Sequence of chain 15.A:
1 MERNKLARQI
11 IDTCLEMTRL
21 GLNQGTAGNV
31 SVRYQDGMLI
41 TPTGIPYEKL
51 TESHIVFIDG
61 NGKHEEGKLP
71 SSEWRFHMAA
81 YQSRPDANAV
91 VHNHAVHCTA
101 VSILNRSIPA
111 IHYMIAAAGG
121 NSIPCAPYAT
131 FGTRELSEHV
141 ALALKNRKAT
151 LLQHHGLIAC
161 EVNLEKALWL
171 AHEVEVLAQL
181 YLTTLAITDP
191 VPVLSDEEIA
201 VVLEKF

Binding-site contacts:
Ligand atom C1 contacts residue HIS94 of chain 15.A at 3.9 Å.
Ligand atom C1 contacts residue ZN1 of chain 15.B at 2.8 Å.
Ligand atom O4P contacts residue ASN29 of chain 15.A at 2.9 Å (h-bond).
Ligand atom O1 contacts residue ASN29 of chain 15.A at 3.6 Å.
Ligand atom O2P contacts residue SER72 of chain 15.A at 2.9 Å (h-bond).
Ligand atom P contacts residue ASN29 of chain 15.A at 3.9 Å.
Ligand atom N2 contacts residue GLU73 of chain 15.A at 3.1 Å (salt-bridge).
Ligand atom O1 contacts residue ALA27 of chain 15.A at 3.8 Å.
Ligand atom C2 contacts residue ASN29 of chain 15.A at 3.5 Å.
Ligand atom O1 contacts residue HIS92 of chain 15.A at 3.2 Å (h-bond).
Ligand atom N2 contacts residue ASN29 of chain 15.A at 3.6 Å.
Ligand atom O1 contacts residue ZN1 of chain 15.B at 2.2 Å.
Ligand atom O2 contacts residue GLU73 of chain 15.A at 2.4 Å (salt-bridge).
Ligand atom P contacts residue SER71 of chain 15.A at 3.8 Å.
Ligand atom O2 contacts residue TYR113 of chain 11.A at 3.4 Å (h-bond).
Ligand atom O3P contacts residue GLY44 of chain 15.A at 2.9 Å (h-bond).
Ligand atom C1 contacts residue ASN29 of chain 15.A at 3.3 Å.
Ligand atom O1P contacts residue ASN29 of chain 15.A at 3.6 Å.
Ligand atom O3P contacts residue THR43 of chain 15.A at 3.7 Å.
Ligand atom O2 contacts residue HIS92 of chain 15.A at 3.4 Å (h-bond).
Ligand atom O1 contacts residue HIS94 of chain 15.A at 3.0 Å (h-bond).
Ligand atom O2 contacts residue HIS94 of chain 15.A at 3.7 Å.
Ligand atom O1P contacts residue SER72 of chain 15.A at 3.6 Å.
Ligand atom O2P contacts residue SER71 of chain 15.A at 3.7 Å.
Ligand atom C2 contacts residue THR26 of chain 15.A at 3.6 Å.
Ligand atom N2 contacts residue SER72 of chain 15.A at 4.0 Å.
Ligand atom P contacts residue SER72 of chain 15.A at 4.0 Å.
Ligand atom O2P contacts residue THR43 of chain 15.A at 2.9 Å (h-bond).
Ligand atom P contacts residue THR43 of chain 15.A at 3.9 Å.
Ligand atom N2 contacts residue ZN1 of chain 15.B at 2.8 Å.
Ligand atom C1 contacts residue GLY28 of chain 15.A at 3.6 Å.
Ligand atom O4P contacts residue SER71 of chain 15.A at 2.6 Å (h-bond).
Ligand atom O2 contacts residue ZN1 of chain 15.B at 1.9 Å.
Ligand atom N2 contacts residue TYR113 of chain 11.A at 3.7 Å.
Ligand atom O2 contacts residue HIS155 of chain 15.A at 2.9 Å (h-bond).
Ligand atom O4P contacts residue GLY28 of chain 15.A at 3.5 Å (h-bond).
Ligand atom O3P contacts residue THR26 of chain 15.A at 3.6 Å (h-bond).
Ligand atom O1 contacts residue GLY28 of chain 15.A at 2.9 Å (h-bond).
Ligand atom C2 contacts residue GLY28 of chain 15.A at 3.6 Å.
Ligand atom C2 contacts residue ALA27 of chain 15.A at 4.0 Å (hydrophobic).

Sequence of chain 11.A:
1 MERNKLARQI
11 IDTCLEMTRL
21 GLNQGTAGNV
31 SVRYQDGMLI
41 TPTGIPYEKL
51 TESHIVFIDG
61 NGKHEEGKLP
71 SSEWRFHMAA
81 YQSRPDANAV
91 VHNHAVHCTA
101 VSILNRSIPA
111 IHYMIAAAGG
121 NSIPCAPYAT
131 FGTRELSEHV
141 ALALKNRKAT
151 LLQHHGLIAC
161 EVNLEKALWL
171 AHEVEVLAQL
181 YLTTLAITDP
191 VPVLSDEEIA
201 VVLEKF

This protein binds this small molecule.
Small molecule (SMILES): O=C(COP(=O)(O)O)NO